Binding-site contacts:
Ligand atom C01 contacts residue ASP29 of chain 1.B at 3.9 Å.
Ligand atom C14 contacts residue LEU59 of chain 1.B at 3.5 Å (hydrophobic).
Ligand atom C22 contacts residue LEU52 of chain 1.B at 3.6 Å (hydrophobic).
Ligand atom C01 contacts residue TRP8 of chain 1.B at 3.9 Å (hydrophobic).
Ligand atom C24 contacts residue PRO53 of chain 1.B at 3.8 Å (hydrophobic).
Ligand atom C01 contacts residue ALA9 of chain 1.B at 3.7 Å (hydrophobic).
Ligand atom C01 contacts residue PHE33 of chain 1.B at 3.9 Å (hydrophobic).
Ligand atom O16 contacts residue PHE33 of chain 1.B at 3.2 Å.
Ligand atom C03 contacts residue PHE33 of chain 1.B at 3.5 Å (hydrophobic).
Ligand atom C04 contacts residue ILE96 of chain 1.B at 2.8 Å (hydrophobic).
Ligand atom O16 contacts residue ARG62 of chain 1.B at 2.6 Å (salt-bridge).
Ligand atom C04 contacts residue NDP1 of chain 1.I at 3.1 Å.
Ligand atom O12 contacts residue LEU59 of chain 1.B at 3.9 Å.
Ligand atom C03 contacts residue NDP1 of chain 1.I at 3.2 Å.
Ligand atom C07 contacts residue LEU52 of chain 1.B at 3.4 Å (hydrophobic).
Ligand atom C02 contacts residue NDP1 of chain 1.I at 3.6 Å.
Ligand atom N20 contacts residue LEU59 of chain 1.B at 3.8 Å.
Ligand atom C03 contacts residue ILE7 of chain 1.B at 3.6 Å (hydrophobic).
Ligand atom C05 contacts residue PHE33 of chain 1.B at 3.5 Å (hydrophobic).
Ligand atom C05 contacts residue ILE96 of chain 1.B at 3.8 Å (hydrophobic).
Ligand atom C18 contacts residue LEU59 of chain 1.B at 3.8 Å (hydrophobic).
Ligand atom C03 contacts residue TYR102 of chain 1.B at 3.8 Å (hydrophobic).
Ligand atom C05 contacts residue NDP1 of chain 1.I at 3.8 Å.
Ligand atom C27 contacts residue PHE33 of chain 1.B at 3.7 Å (hydrophobic).
Ligand atom C28 contacts residue PHE33 of chain 1.B at 3.5 Å (hydrophobic).
Ligand atom C26 contacts residue GLN30 of chain 1.B at 3.8 Å.
Ligand atom C04 contacts residue PHE33 of chain 1.B at 3.3 Å (hydrophobic).
Ligand atom C23 contacts residue LEU52 of chain 1.B at 3.6 Å (hydrophobic).
Ligand atom C03 contacts residue ILE96 of chain 1.B at 3.5 Å (hydrophobic).
Ligand atom C23 contacts residue PRO53 of chain 1.B at 3.8 Å (hydrophobic).
Ligand atom C02 contacts residue PHE33 of chain 1.B at 3.4 Å (hydrophobic).
Ligand atom C13 contacts residue LEU59 of chain 1.B at 3.5 Å (hydrophobic).
Ligand atom C15 contacts residue ARG62 of chain 1.B at 3.1 Å.
Ligand atom C10 contacts residue PHE33 of chain 1.B at 3.8 Å (hydrophobic).
Ligand atom O17 contacts residue ARG34 of chain 1.B at 3.3 Å.
Ligand atom O17 contacts residue ARG62 of chain 1.B at 2.6 Å (salt-bridge).
Ligand atom C01 contacts residue NDP1 of chain 1.I at 3.4 Å.
Ligand atom C11 contacts residue PHE33 of chain 1.B at 3.9 Å (hydrophobic).
Ligand atom O12 contacts residue PHE33 of chain 1.B at 3.7 Å.
Ligand atom N19 contacts residue VAL56 of chain 1.B at 3.9 Å.

Sequence of chain 1.B:
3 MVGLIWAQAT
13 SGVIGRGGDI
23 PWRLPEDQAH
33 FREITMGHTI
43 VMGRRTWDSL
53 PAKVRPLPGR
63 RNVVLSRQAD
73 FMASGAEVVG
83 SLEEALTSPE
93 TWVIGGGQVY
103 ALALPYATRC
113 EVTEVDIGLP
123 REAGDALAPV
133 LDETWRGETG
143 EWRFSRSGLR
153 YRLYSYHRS

A protein and the small-molecule ligand that binds it are described below.
Small molecule (SMILES): Cc1ccc2[nH]cc(CCCOc3c(C(=O)O)cnn3-c3ccccc3)c2c1